Sequence of chain 1.K:
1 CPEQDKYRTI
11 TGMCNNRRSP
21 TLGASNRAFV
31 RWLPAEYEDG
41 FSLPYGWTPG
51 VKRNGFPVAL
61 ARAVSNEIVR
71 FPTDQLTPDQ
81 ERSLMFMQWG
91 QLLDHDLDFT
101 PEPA

Binding-site contacts:
Ligand atom C2 contacts residue GLU102 of chain 1.K at 3.4 Å.
Ligand atom N2 contacts residue PHE295 of chain 1.L at 3.7 Å.
Ligand atom C5 contacts residue HEM1 of chain 1.EB at 4.5 Å.
Ligand atom C4 contacts residue PHE295 of chain 1.L at 4.2 Å (hydrophobic).
Ligand atom S contacts residue HEM1 of chain 1.EB at 1.8 Å.
Ligand atom C2 contacts residue PHE35 of chain 1.L at 4.0 Å (hydrophobic).
Ligand atom C1 contacts residue PRO103 of chain 1.K at 4.2 Å (hydrophobic).
Ligand atom O2 contacts residue GLU130 of chain 1.L at 3.5 Å.
Ligand atom N2 contacts residue HEM1 of chain 1.EB at 3.1 Å.
Ligand atom C1 contacts residue PHE35 of chain 1.L at 4.0 Å (hydrophobic).
Ligand atom C1 contacts residue GLU102 of chain 1.K at 3.3 Å.
Ligand atom O2 contacts residue PHE295 of chain 1.L at 4.4 Å.
Ligand atom N1 contacts residue HEM1 of chain 1.EB at 4.3 Å.
Ligand atom O2 contacts residue ARG127 of chain 1.L at 3.5 Å.
Ligand atom C8 contacts residue PHE295 of chain 1.L at 4.3 Å (hydrophobic).
Ligand atom C9 contacts residue HEM1 of chain 1.EB at 3.0 Å.
Ligand atom C5 contacts residue GLU102 of chain 1.K at 4.0 Å.
Ligand atom C3 contacts residue GLU102 of chain 1.K at 4.0 Å.
Ligand atom N3 contacts residue ARG127 of chain 1.L at 3.8 Å.
Ligand atom C10 contacts residue PHE99 of chain 1.K at 4.1 Å (hydrophobic).
Ligand atom C9 contacts residue PHE295 of chain 1.L at 3.8 Å (hydrophobic).
Ligand atom O1 contacts residue GLU102 of chain 1.K at 3.6 Å (salt-bridge).
Ligand atom C7 contacts residue ARG127 of chain 1.L at 4.1 Å.
Ligand atom C8 contacts residue ARG127 of chain 1.L at 4.1 Å.
Ligand atom C8 contacts residue HEM1 of chain 1.EB at 4.4 Å.
Ligand atom O2 contacts residue PHE254 of chain 1.L at 4.2 Å.
Ligand atom N3 contacts residue PHE99 of chain 1.K at 4.2 Å.
Ligand atom S contacts residue PHE295 of chain 1.L at 3.8 Å.

A small-molecule ligand and the protein it binds are described below.
Small molecule (SMILES): CCO[C@H](C)Cn1c(=S)[nH]c(=O)c2nc[nH]c21

Sequence of chain 1.L:
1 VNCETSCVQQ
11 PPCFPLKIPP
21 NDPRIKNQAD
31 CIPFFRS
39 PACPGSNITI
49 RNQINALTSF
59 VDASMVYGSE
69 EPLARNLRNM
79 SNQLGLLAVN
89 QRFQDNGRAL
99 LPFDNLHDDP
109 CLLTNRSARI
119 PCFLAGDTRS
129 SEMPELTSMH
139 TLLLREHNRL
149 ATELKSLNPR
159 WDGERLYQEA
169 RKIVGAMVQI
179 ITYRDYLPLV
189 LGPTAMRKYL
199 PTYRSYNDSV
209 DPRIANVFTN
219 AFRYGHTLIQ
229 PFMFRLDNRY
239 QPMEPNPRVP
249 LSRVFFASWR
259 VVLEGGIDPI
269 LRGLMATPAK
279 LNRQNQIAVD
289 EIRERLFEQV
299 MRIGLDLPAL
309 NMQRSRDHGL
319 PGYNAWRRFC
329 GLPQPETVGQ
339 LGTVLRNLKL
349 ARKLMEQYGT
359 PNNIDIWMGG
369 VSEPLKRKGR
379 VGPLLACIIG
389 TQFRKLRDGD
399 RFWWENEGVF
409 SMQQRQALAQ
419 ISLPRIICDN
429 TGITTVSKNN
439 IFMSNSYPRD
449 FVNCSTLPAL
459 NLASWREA